Sequence of chain 1.G:
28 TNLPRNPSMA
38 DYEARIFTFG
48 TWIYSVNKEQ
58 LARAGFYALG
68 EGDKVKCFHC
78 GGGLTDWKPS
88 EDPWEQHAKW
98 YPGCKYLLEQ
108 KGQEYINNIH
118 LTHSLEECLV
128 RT

A small-molecule ligand and the protein it binds are described below.
Small molecule (SMILES): CC[C@H](N)C(=O)N[C@@H]1C(=O)N2[C@@H](CC[C@@H]1CN)CC[C@H]2C(=O)NC(c1ccccc1)c1ccccc1

Binding-site contacts:
Ligand atom CAA contacts residue THR82 of chain 1.G at 3.6 Å.
Ligand atom CB contacts residue THR82 of chain 1.G at 4.0 Å.
Ligand atom CAG contacts residue LEU66 of chain 1.G at 3.6 Å (hydrophobic).
Ligand atom CB contacts residue GLU88 of chain 1.G at 3.4 Å.
Ligand atom OAF contacts residue THR82 of chain 1.G at 2.9 Å (h-bond).
Ligand atom CAV contacts residue TYR98 of chain 1.G at 4.0 Å (hydrophobic).
Ligand atom CAI contacts residue GLY80 of chain 1.G at 3.6 Å.
Ligand atom CAA contacts residue LEU81 of chain 1.G at 3.7 Å (hydrophobic).
Ligand atom CB contacts residue GLN93 of chain 1.G at 3.6 Å.
Ligand atom CA contacts residue GLU88 of chain 1.G at 3.5 Å.
Ligand atom CAJ contacts residue LEU66 of chain 1.G at 3.9 Å (hydrophobic).
Ligand atom CAJ contacts residue LYS71 of chain 1.G at 3.9 Å.
Ligand atom CBI contacts residue GLY80 of chain 1.G at 3.7 Å.
Ligand atom CAA contacts residue GLU88 of chain 1.G at 3.8 Å.
Ligand atom CAG contacts residue VAL72 of chain 1.G at 4.0 Å (hydrophobic).
Ligand atom OAE contacts residue THR82 of chain 1.G at 3.7 Å.
Ligand atom CAG contacts residue LYS71 of chain 1.G at 3.5 Å.
Ligand atom CA contacts residue ASP83 of chain 1.G at 3.3 Å.
Ligand atom CAI contacts residue LEU81 of chain 1.G at 3.4 Å (hydrophobic).
Ligand atom CAA contacts residue TRP84 of chain 1.G at 3.4 Å (hydrophobic).
Ligand atom CBA contacts residue THR82 of chain 1.G at 3.9 Å.
Ligand atom O contacts residue TRP97 of chain 1.G at 3.6 Å.
Ligand atom N contacts residue ASP83 of chain 1.G at 3.3 Å (salt-bridge).
Ligand atom CAI contacts residue VAL72 of chain 1.G at 3.7 Å (hydrophobic).
Ligand atom N contacts residue GLU88 of chain 1.G at 2.8 Å (salt-bridge).
Ligand atom CAM contacts residue LEU81 of chain 1.G at 3.6 Å (hydrophobic).
Ligand atom CAM contacts residue GLY80 of chain 1.G at 3.4 Å.
Ligand atom CAM contacts residue THR82 of chain 1.G at 3.2 Å.
Ligand atom CBF contacts residue TRP97 of chain 1.G at 3.9 Å (hydrophobic).
Ligand atom CAI contacts residue THR82 of chain 1.G at 3.5 Å.
Ligand atom OAF contacts residue LEU81 of chain 1.G at 3.4 Å.
Ligand atom CA contacts residue THR82 of chain 1.G at 3.4 Å.
Ligand atom NAW contacts residue GLY80 of chain 1.G at 3.6 Å.
Ligand atom CBH contacts residue THR82 of chain 1.G at 3.8 Å.
Ligand atom CAI contacts residue LYS71 of chain 1.G at 3.7 Å.
Ligand atom NAX contacts residue THR82 of chain 1.G at 2.8 Å (h-bond).
Ligand atom C contacts residue THR82 of chain 1.G at 3.5 Å.
Ligand atom CAR contacts residue THR82 of chain 1.G at 3.8 Å.
Ligand atom CAR contacts residue ASP83 of chain 1.G at 3.4 Å.
Ligand atom NAB contacts residue ASP83 of chain 1.G at 2.9 Å (salt-bridge).